Binding-site contacts:
Ligand atom C4 contacts residue GC21 of chain 1.D at 4.0 Å.
Ligand atom C2 contacts residue ASN240 of chain 1.A at 4.0 Å.
Ligand atom C6 contacts residue LEU555 of chain 1.A at 3.8 Å (hydrophobic).
Ligand atom C1 contacts residue GC21 of chain 1.D at 1.3 Å.
Ligand atom O3 contacts residue ASN240 of chain 1.A at 3.3 Å (h-bond).
Ligand atom C6 contacts residue GC21 of chain 1.D at 4.4 Å.
Ligand atom C2 contacts residue ASP301 of chain 1.A at 4.2 Å.
Ligand atom C3 contacts residue GC21 of chain 1.D at 3.6 Å.
Ligand atom O2 contacts residue GLU197 of chain 1.A at 4.0 Å.
Ligand atom C3 contacts residue ASN240 of chain 1.A at 4.2 Å.
Ligand atom C4 contacts residue GLU197 of chain 1.A at 3.8 Å.
Ligand atom C3 contacts residue HIS244 of chain 1.A at 4.2 Å.
Ligand atom C3 contacts residue GLU197 of chain 1.A at 3.1 Å.
Ligand atom O2 contacts residue GC21 of chain 1.D at 2.6 Å (h-bond).
Ligand atom C2 contacts residue GC21 of chain 1.D at 2.2 Å.
Ligand atom C6 contacts residue PRO447 of chain 1.A at 4.2 Å (hydrophobic).
Ligand atom O4 contacts residue HIS244 of chain 1.A at 3.7 Å.
Ligand atom O6 contacts residue LEU555 of chain 1.A at 3.9 Å.
Ligand atom O2 contacts residue ASN240 of chain 1.A at 3.2 Å (h-bond).
Ligand atom C2 contacts residue HIS244 of chain 1.A at 3.7 Å.
Ligand atom C4 contacts residue CYS170 of chain 1.A at 4.0 Å (hydrophobic).
Ligand atom C4 contacts residue CYS168 of chain 1.A at 4.0 Å (hydrophobic).
Ligand atom O6 contacts residue GC21 of chain 1.D at 3.5 Å (h-bond).
Ligand atom C1 contacts residue TRP446 of chain 1.A at 3.9 Å (hydrophobic).
Ligand atom O2 contacts residue ASP301 of chain 1.A at 3.0 Å (salt-bridge).
Ligand atom O6 contacts residue PRO447 of chain 1.A at 3.5 Å.
Ligand atom O3 contacts residue GLU197 of chain 1.A at 2.5 Å (salt-bridge).
Ligand atom C4 contacts residue GLN171 of chain 1.A at 4.1 Å.
Ligand atom C6 contacts residue GLN171 of chain 1.A at 3.9 Å.
Ligand atom C2 contacts residue GLU197 of chain 1.A at 4.0 Å.
Ligand atom O4 contacts residue GLN171 of chain 1.A at 3.1 Å (h-bond).
Ligand atom O6 contacts residue ASP448 of chain 1.A at 3.2 Å (salt-bridge).
Ligand atom O2 contacts residue HIS244 of chain 1.A at 3.7 Å.
Ligand atom C5 contacts residue CYS168 of chain 1.A at 3.7 Å (hydrophobic).
Ligand atom C5 contacts residue GC21 of chain 1.D at 3.5 Å.
Ligand atom O3 contacts residue HIS244 of chain 1.A at 3.3 Å.
Ligand atom O5 contacts residue GC21 of chain 1.D at 2.3 Å (h-bond).
Ligand atom C5 contacts residue CYS170 of chain 1.A at 3.8 Å (hydrophobic).
Ligand atom C3 contacts residue CYS168 of chain 1.A at 4.3 Å (hydrophobic).
Ligand atom C6 contacts residue CYS170 of chain 1.A at 3.9 Å (hydrophobic).

Sequence of chain 1.A:
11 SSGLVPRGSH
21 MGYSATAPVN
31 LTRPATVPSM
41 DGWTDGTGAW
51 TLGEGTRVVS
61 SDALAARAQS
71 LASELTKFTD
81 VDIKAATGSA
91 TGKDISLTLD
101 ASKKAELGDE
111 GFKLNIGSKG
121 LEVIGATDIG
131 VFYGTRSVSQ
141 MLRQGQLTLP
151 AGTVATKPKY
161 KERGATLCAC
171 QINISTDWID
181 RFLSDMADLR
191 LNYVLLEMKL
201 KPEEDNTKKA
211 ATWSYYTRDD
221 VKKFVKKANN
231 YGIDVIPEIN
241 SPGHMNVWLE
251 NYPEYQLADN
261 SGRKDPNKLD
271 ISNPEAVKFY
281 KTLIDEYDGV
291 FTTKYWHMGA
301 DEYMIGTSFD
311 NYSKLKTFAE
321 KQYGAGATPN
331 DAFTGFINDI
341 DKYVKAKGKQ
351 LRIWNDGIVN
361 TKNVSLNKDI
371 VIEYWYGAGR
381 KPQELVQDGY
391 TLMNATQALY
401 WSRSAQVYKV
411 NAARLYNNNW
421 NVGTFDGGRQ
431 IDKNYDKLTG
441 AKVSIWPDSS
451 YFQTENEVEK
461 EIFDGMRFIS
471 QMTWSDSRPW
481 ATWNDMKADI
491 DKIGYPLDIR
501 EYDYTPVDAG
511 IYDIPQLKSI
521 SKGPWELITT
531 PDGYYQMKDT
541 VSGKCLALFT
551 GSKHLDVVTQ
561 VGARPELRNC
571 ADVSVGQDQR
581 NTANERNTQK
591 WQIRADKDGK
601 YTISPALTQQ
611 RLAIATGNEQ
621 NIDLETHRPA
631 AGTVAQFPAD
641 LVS

The protein below binds the small molecule below.
Small molecule (SMILES): OC[C@H]1O[C@@H](O)[C@H](O)[C@@H](O)[C@H]1O